Sequence of chain 1.A:
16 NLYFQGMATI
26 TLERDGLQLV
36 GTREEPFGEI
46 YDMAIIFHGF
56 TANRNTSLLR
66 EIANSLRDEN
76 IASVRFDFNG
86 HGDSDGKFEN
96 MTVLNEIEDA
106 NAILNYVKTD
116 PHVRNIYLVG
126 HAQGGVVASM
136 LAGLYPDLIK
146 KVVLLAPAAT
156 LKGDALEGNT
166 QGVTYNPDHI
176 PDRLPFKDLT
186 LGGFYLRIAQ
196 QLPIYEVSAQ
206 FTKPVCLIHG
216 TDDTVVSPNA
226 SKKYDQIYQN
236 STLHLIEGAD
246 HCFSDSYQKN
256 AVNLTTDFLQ

Binding-site contacts:
Ligand atom CAJ contacts residue NA1 of chain 1.X at 3.7 Å.
Ligand atom CAH contacts residue ASP159 of chain 1.A at 3.4 Å.
Ligand atom CAE contacts residue GLN166 of chain 1.A at 3.8 Å.
Ligand atom OAL contacts residue HIS246 of chain 1.A at 2.7 Å (h-bond).
Ligand atom OAC contacts residue GLY54 of chain 1.A at 3.5 Å.
Ligand atom CAI contacts residue GLN166 of chain 1.A at 3.6 Å.
Ligand atom CAN contacts residue ALA153 of chain 1.A at 3.8 Å (hydrophobic).
Ligand atom CAJ contacts residue HIS126 of chain 1.A at 3.7 Å.
Ligand atom CAJ contacts residue PHE55 of chain 1.A at 3.8 Å (hydrophobic).
Ligand atom CAN contacts residue GLN166 of chain 1.A at 3.5 Å.
Ligand atom OAD contacts residue ASP159 of chain 1.A at 2.6 Å (salt-bridge).
Ligand atom CAJ contacts residue GLY54 of chain 1.A at 3.6 Å.
Ligand atom CAM contacts residue ALA127 of chain 1.A at 3.4 Å (hydrophobic).
Ligand atom CAB contacts residue THR165 of chain 1.A at 3.5 Å.
Ligand atom CAA contacts residue GLY54 of chain 1.A at 3.4 Å.
Ligand atom CAA contacts residue ALA57 of chain 1.A at 3.7 Å (hydrophobic).
Ligand atom OAC contacts residue PHE55 of chain 1.A at 2.7 Å (h-bond).
Ligand atom OAC contacts residue GLN128 of chain 1.A at 2.9 Å (h-bond).
Ligand atom CAA contacts residue NA1 of chain 1.X at 3.1 Å.
Ligand atom CAJ contacts residue HIS246 of chain 1.A at 3.5 Å.
Ligand atom CAF contacts residue GLN166 of chain 1.A at 3.7 Å.
Ligand atom OAD contacts residue THR165 of chain 1.A at 3.8 Å.
Ligand atom OAL contacts residue ALA127 of chain 1.A at 3.0 Å.
Ligand atom CAF contacts residue PHE55 of chain 1.A at 3.6 Å (hydrophobic).
Ligand atom CAO contacts residue ASP159 of chain 1.A at 3.4 Å.
Ligand atom OAC contacts residue ALA127 of chain 1.A at 3.2 Å.
Ligand atom OAD contacts residue LEU156 of chain 1.A at 3.7 Å.
Ligand atom CAB contacts residue PHE55 of chain 1.A at 3.7 Å (hydrophobic).
Ligand atom CAE contacts residue HIS246 of chain 1.A at 3.8 Å.
Ligand atom OAK contacts residue TYR190 of chain 1.A at 3.7 Å.
Ligand atom CAA contacts residue PHE55 of chain 1.A at 2.9 Å (hydrophobic).
Ligand atom CAO contacts residue LEU156 of chain 1.A at 3.7 Å (hydrophobic).
Ligand atom CAG contacts residue GLN166 of chain 1.A at 3.4 Å.
Ligand atom OAK contacts residue THR165 of chain 1.A at 3.4 Å.
Ligand atom CAM contacts residue HIS246 of chain 1.A at 3.6 Å.
Ligand atom CAP contacts residue LEU156 of chain 1.A at 3.6 Å (hydrophobic).
Ligand atom OAK contacts residue LEU156 of chain 1.A at 3.7 Å.
Ligand atom CAJ contacts residue ALA127 of chain 1.A at 3.3 Å (hydrophobic).
Ligand atom CAB contacts residue TYR190 of chain 1.A at 3.2 Å (hydrophobic).
Ligand atom CAM contacts residue PHE55 of chain 1.A at 3.5 Å (hydrophobic).

This protein binds this small molecule.
Small molecule (SMILES): CCOC(=O)/C=C/c1ccc(O)c(OC)c1